The small molecule below binds the protein below.
Small molecule (SMILES): CC(=O)C(=O)O

Binding-site contacts:
Ligand atom CB contacts residue TYR103 of chain 1.G at 3.3 Å (hydrophobic).
Ligand atom C contacts residue TRP107 of chain 1.G at 3.7 Å (hydrophobic).
Ligand atom C contacts residue SER105 of chain 1.G at 3.4 Å.
Ligand atom O contacts residue TRP107 of chain 1.G at 3.8 Å.
Ligand atom C contacts residue MG1 of chain 1.BA at 2.8 Å.
Ligand atom CA contacts residue EJA205 of chain 1.G at 3.1 Å.
Ligand atom CB contacts residue THR361 of chain 1.G at 3.6 Å.
Ligand atom OXT contacts residue TRP107 of chain 1.G at 2.6 Å (h-bond).
Ligand atom O contacts residue THR361 of chain 1.G at 3.4 Å.
Ligand atom CB contacts residue ASN327 of chain 1.G at 4.2 Å.
Ligand atom C contacts residue ASP167 of chain 1.G at 3.4 Å.
Ligand atom O contacts residue TYR103 of chain 1.G at 3.3 Å (h-bond).
Ligand atom OXT contacts residue SER105 of chain 1.G at 3.3 Å (h-bond).
Ligand atom O3 contacts residue ARG242 of chain 1.G at 3.0 Å (salt-bridge).
Ligand atom O3 contacts residue HIS194 of chain 1.G at 3.7 Å.
Ligand atom C contacts residue TYR103 of chain 1.G at 3.4 Å (hydrophobic).
Ligand atom OXT contacts residue GLY106 of chain 1.G at 3.2 Å (h-bond).
Ligand atom OXT contacts residue EJA205 of chain 1.G at 4.0 Å.
Ligand atom O contacts residue GLY106 of chain 1.G at 4.1 Å.
Ligand atom O contacts residue EJA205 of chain 1.G at 4.0 Å.
Ligand atom C contacts residue GLY106 of chain 1.G at 3.9 Å.
Ligand atom CB contacts residue EJA205 of chain 1.G at 3.1 Å.
Ligand atom CB contacts residue TRP297 of chain 1.G at 3.6 Å (hydrophobic).
Ligand atom OXT contacts residue ASP122 of chain 1.G at 3.6 Å (salt-bridge).
Ligand atom O3 contacts residue TYR103 of chain 1.G at 3.8 Å.
Ligand atom CA contacts residue MG1 of chain 1.BA at 2.8 Å.
Ligand atom CB contacts residue ARG242 of chain 1.G at 3.6 Å.
Ligand atom O3 contacts residue ASP167 of chain 1.G at 2.8 Å (salt-bridge).
Ligand atom CA contacts residue ARG242 of chain 1.G at 3.7 Å.
Ligand atom CB contacts residue MG1 of chain 1.BA at 4.2 Å.
Ligand atom CA contacts residue TYR103 of chain 1.G at 3.2 Å (hydrophobic).
Ligand atom O3 contacts residue EJA205 of chain 1.G at 3.5 Å (h-bond).
Ligand atom O contacts residue SER105 of chain 1.G at 2.6 Å (h-bond).
Ligand atom CA contacts residue ASP167 of chain 1.G at 3.5 Å.
Ligand atom OXT contacts residue MG1 of chain 1.BA at 2.2 Å.
Ligand atom O contacts residue LEU362 of chain 1.G at 4.1 Å.
Ligand atom OXT contacts residue ASP167 of chain 1.G at 2.9 Å (salt-bridge).
Ligand atom C contacts residue EJA205 of chain 1.G at 3.5 Å.
Ligand atom O contacts residue MG1 of chain 1.BA at 4.1 Å.
Ligand atom O3 contacts residue MG1 of chain 1.BA at 2.0 Å.

Sequence of chain 1.G:
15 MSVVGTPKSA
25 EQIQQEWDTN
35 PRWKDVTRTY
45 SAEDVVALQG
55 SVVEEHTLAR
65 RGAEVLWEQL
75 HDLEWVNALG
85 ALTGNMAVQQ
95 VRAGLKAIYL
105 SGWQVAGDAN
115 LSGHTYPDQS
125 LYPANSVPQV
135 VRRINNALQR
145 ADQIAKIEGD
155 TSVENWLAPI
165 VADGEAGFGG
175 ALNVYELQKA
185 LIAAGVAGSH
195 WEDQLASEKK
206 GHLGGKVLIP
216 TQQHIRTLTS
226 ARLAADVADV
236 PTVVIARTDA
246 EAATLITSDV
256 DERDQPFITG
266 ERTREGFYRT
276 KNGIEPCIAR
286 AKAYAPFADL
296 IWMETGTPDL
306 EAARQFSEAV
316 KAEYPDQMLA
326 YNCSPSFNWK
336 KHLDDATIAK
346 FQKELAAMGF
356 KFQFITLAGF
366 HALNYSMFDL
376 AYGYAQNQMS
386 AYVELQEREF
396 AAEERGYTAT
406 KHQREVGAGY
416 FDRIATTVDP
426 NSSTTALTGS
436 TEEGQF